This protein binds this small molecule.
Small molecule (SMILES): CN1N=C(C(=O)O)[C@@H]2[C@@H](C(=O)O)NC[C@@H]21

Binding-site contacts:
Ligand atom C2 contacts residue GLU191 of chain 1.B at 3.6 Å.
Ligand atom C1 contacts residue GLU191 of chain 1.B at 3.5 Å.
Ligand atom C4 contacts residue GLU191 of chain 1.B at 3.9 Å.
Ligand atom N3 contacts residue TYR217 of chain 1.B at 3.8 Å.
Ligand atom N1 contacts residue ASN174 of chain 1.B at 3.9 Å.
Ligand atom O2 contacts residue THR92 of chain 1.B at 3.2 Å (h-bond).
Ligand atom C7 contacts residue THR144 of chain 1.B at 3.1 Å.
Ligand atom O3 contacts residue MET190 of chain 1.B at 3.8 Å.
Ligand atom O1 contacts residue GLU191 of chain 1.B at 3.9 Å.
Ligand atom C5 contacts residue GLU191 of chain 1.B at 3.4 Å.
Ligand atom N1 contacts residue GLU191 of chain 1.B at 3.8 Å.
Ligand atom N3 contacts residue GLU191 of chain 1.B at 3.0 Å (salt-bridge).
Ligand atom C8 contacts residue ARG97 of chain 1.B at 3.4 Å.
Ligand atom O3 contacts residue THR144 of chain 1.B at 2.4 Å (h-bond).
Ligand atom O4 contacts residue ALA143 of chain 1.B at 3.1 Å (h-bond).
Ligand atom C6 contacts residue GLU15 of chain 1.B at 3.8 Å.
Ligand atom C2 contacts residue PRO90 of chain 1.B at 2.8 Å (hydrophobic).
Ligand atom O2 contacts residue ARG97 of chain 1.B at 2.7 Å (salt-bridge).
Ligand atom N2 contacts residue ASN174 of chain 1.B at 3.8 Å.
Ligand atom O4 contacts residue ARG97 of chain 1.B at 2.8 Å (salt-bridge).
Ligand atom C2 contacts residue TYR63 of chain 1.B at 3.7 Å (hydrophobic).
Ligand atom C6 contacts residue THR194 of chain 1.B at 3.8 Å.
Ligand atom O2 contacts residue LEU91 of chain 1.B at 3.9 Å.
Ligand atom O1 contacts residue GLY142 of chain 1.B at 3.5 Å.
Ligand atom C8 contacts residue TYR63 of chain 1.B at 3.9 Å (hydrophobic).
Ligand atom C8 contacts residue ALA143 of chain 1.B at 3.8 Å (hydrophobic).
Ligand atom O1 contacts residue ALA143 of chain 1.B at 3.0 Å (h-bond).
Ligand atom C8 contacts residue THR92 of chain 1.B at 3.7 Å.
Ligand atom N3 contacts residue PRO90 of chain 1.B at 2.9 Å (h-bond).
Ligand atom O3 contacts residue GLU191 of chain 1.B at 3.4 Å.
Ligand atom N3 contacts residue THR92 of chain 1.B at 2.9 Å (h-bond).
Ligand atom C3 contacts residue TYR63 of chain 1.B at 3.5 Å (hydrophobic).
Ligand atom O4 contacts residue TYR63 of chain 1.B at 3.6 Å.
Ligand atom C7 contacts residue GLU191 of chain 1.B at 3.6 Å.
Ligand atom N2 contacts residue GLU191 of chain 1.B at 3.4 Å (salt-bridge).
Ligand atom O1 contacts residue THR144 of chain 1.B at 2.8 Å (h-bond).
Ligand atom C5 contacts residue THR92 of chain 1.B at 3.3 Å.
Ligand atom O2 contacts residue TYR63 of chain 1.B at 3.8 Å.
Ligand atom O2 contacts residue PRO90 of chain 1.B at 3.8 Å.
Ligand atom C6 contacts residue ASN174 of chain 1.B at 3.6 Å.

Sequence of chain 1.B:
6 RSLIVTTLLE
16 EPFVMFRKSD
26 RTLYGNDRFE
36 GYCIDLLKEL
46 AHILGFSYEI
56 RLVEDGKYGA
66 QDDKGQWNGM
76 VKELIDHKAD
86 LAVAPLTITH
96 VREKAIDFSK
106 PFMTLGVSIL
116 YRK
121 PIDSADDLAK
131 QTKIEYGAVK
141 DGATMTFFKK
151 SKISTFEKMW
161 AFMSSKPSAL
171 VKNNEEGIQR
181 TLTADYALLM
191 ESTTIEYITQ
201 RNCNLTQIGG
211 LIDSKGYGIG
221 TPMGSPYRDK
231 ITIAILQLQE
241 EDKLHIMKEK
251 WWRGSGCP